The small molecule below binds the protein below.
Small molecule (SMILES): O=CN(C=O)Cc1ccc2sc(B(O)O)cc2c1

Binding-site contacts:
Ligand atom C9 contacts residue SER61 of chain 1.B at 3.4 Å.
Ligand atom C9 contacts residue TYR218 of chain 1.B at 3.6 Å (hydrophobic).
Ligand atom B7 contacts residue LYS64 of chain 1.B at 3.9 Å.
Ligand atom C23 contacts residue TYR218 of chain 1.B at 3.3 Å (hydrophobic).
Ligand atom N22 contacts residue TYR218 of chain 1.B at 3.6 Å.
Ligand atom C9 contacts residue ALA315 of chain 1.B at 3.6 Å (hydrophobic).
Ligand atom C10 contacts residue ASN149 of chain 1.B at 3.2 Å.
Ligand atom S19 contacts residue ASN149 of chain 1.B at 4.0 Å.
Ligand atom C8 contacts residue SER61 of chain 1.B at 2.6 Å.
Ligand atom C15 contacts residue ASN149 of chain 1.B at 3.7 Å.
Ligand atom C9 contacts residue ASN149 of chain 1.B at 3.9 Å.
Ligand atom C16 contacts residue ASN149 of chain 1.B at 3.5 Å.
Ligand atom C13 contacts residue ASN149 of chain 1.B at 3.4 Å.
Ligand atom O24 contacts residue GLN117 of chain 1.B at 3.4 Å.
Ligand atom C11 contacts residue ASN149 of chain 1.B at 3.3 Å.
Ligand atom B7 contacts residue ALA315 of chain 1.B at 3.9 Å.
Ligand atom C23 contacts residue ASN149 of chain 1.B at 4.0 Å.
Ligand atom O20 contacts residue ALA315 of chain 1.B at 2.7 Å (h-bond).
Ligand atom O20 contacts residue GLY60 of chain 1.B at 3.7 Å.
Ligand atom C12 contacts residue TYR218 of chain 1.B at 3.7 Å (hydrophobic).
Ligand atom C15 contacts residue GLN117 of chain 1.B at 3.5 Å.
Ligand atom C17 contacts residue ASP120 of chain 1.B at 3.7 Å.
Ligand atom O20 contacts residue SER61 of chain 1.B at 2.5 Å (h-bond).
Ligand atom C16 contacts residue GLN117 of chain 1.B at 3.9 Å.
Ligand atom O24 contacts residue TYR218 of chain 1.B at 3.9 Å.
Ligand atom C14 contacts residue ASN149 of chain 1.B at 3.6 Å.
Ligand atom O21 contacts residue TYR147 of chain 1.B at 2.5 Å (h-bond).
Ligand atom O20 contacts residue GLY314 of chain 1.B at 3.6 Å.
Ligand atom C17 contacts residue GLN117 of chain 1.B at 4.0 Å.
Ligand atom O24 contacts residue ASN149 of chain 1.B at 3.3 Å (h-bond).
Ligand atom O18 contacts residue GLN117 of chain 1.B at 3.1 Å.
Ligand atom B7 contacts residue SER61 of chain 1.B at 1.5 Å.
Ligand atom B7 contacts residue TYR147 of chain 1.B at 3.4 Å.
Ligand atom O18 contacts residue ASP120 of chain 1.B at 3.5 Å (salt-bridge).
Ligand atom C13 contacts residue TYR218 of chain 1.B at 3.6 Å (hydrophobic).
Ligand atom C8 contacts residue ALA315 of chain 1.B at 3.9 Å (hydrophobic).
Ligand atom C10 contacts residue TYR218 of chain 1.B at 4.0 Å (hydrophobic).
Ligand atom O21 contacts residue SER61 of chain 1.B at 2.2 Å (h-bond).
Ligand atom O24 contacts residue VAL118 of chain 1.B at 3.6 Å (h-bond).
Ligand atom S19 contacts residue SER61 of chain 1.B at 3.9 Å.

Sequence of chain 1.B:
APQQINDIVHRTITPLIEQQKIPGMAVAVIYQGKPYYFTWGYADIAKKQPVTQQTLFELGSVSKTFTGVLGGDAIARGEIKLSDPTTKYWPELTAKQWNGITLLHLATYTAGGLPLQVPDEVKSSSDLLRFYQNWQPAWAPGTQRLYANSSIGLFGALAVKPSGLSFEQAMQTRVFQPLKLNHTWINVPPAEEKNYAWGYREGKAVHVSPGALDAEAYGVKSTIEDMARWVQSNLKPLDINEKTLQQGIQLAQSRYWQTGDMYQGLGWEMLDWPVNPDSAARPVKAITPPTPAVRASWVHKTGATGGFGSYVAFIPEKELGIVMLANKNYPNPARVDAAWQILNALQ